Sequence of chain 1.A:
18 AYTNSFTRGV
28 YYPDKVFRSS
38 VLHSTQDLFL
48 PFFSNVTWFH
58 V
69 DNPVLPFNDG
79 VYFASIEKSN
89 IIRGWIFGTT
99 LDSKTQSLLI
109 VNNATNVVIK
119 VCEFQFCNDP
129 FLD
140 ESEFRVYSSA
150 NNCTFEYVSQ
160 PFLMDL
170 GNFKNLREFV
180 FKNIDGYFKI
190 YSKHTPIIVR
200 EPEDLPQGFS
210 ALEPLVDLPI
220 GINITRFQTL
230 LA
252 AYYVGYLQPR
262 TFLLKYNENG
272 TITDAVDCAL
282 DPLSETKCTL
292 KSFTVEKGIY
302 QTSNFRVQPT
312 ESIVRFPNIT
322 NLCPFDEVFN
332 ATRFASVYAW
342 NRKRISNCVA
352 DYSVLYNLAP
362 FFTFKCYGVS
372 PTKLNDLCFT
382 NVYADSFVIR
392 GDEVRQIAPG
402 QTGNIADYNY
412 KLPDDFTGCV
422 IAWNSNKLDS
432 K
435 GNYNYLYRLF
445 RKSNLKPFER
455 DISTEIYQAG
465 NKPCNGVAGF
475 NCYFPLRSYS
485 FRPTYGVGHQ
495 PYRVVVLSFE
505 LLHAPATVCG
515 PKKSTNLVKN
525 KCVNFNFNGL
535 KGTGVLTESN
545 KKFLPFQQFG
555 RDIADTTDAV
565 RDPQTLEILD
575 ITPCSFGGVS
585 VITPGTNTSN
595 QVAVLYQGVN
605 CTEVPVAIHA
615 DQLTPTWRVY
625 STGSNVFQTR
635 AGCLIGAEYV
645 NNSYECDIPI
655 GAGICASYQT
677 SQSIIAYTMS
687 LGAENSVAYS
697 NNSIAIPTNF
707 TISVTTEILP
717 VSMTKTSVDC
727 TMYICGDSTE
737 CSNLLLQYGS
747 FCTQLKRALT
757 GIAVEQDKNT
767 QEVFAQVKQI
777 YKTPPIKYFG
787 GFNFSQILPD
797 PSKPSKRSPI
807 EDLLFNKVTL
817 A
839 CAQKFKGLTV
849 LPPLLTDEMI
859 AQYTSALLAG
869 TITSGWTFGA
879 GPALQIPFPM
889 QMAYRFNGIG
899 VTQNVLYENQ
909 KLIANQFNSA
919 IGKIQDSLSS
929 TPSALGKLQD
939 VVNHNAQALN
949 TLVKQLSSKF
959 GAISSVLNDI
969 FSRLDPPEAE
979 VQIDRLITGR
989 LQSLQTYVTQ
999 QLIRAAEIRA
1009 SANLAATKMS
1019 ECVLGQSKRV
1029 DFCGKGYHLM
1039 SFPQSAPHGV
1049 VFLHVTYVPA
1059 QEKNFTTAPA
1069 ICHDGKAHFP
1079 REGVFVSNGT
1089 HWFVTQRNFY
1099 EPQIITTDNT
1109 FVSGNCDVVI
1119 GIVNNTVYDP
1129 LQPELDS

Binding-site contacts:
Ligand atom C3 contacts residue ASN1086 of chain 1.A at 3.8 Å.
Ligand atom O3 contacts residue HIS1089 of chain 1.A at 4.2 Å.
Ligand atom C6 contacts residue ASN1086 of chain 1.A at 4.3 Å.
Ligand atom O7 contacts residue PHE1091 of chain 1.A at 4.1 Å.
Ligand atom C1 contacts residue ASN1086 of chain 1.A at 1.4 Å.
Ligand atom C4 contacts residue ASN1086 of chain 1.A at 4.2 Å.
Ligand atom C7 contacts residue HIS1089 of chain 1.A at 3.4 Å.
Ligand atom O5 contacts residue ASN1086 of chain 1.A at 2.3 Å (h-bond).
Ligand atom C2 contacts residue ASN1086 of chain 1.A at 2.4 Å.
Ligand atom O7 contacts residue HIS1089 of chain 1.A at 2.2 Å (h-bond).
Ligand atom N2 contacts residue ASN1086 of chain 1.A at 2.9 Å (h-bond).
Ligand atom C8 contacts residue PHE1091 of chain 1.A at 4.0 Å (hydrophobic).
Ligand atom N2 contacts residue HIS1089 of chain 1.A at 4.0 Å.
Ligand atom O6 contacts residue THR1088 of chain 1.A at 3.4 Å.
Ligand atom C7 contacts residue ASN1086 of chain 1.A at 3.5 Å.
Ligand atom C5 contacts residue ASN1086 of chain 1.A at 3.6 Å.
Ligand atom C7 contacts residue PHE1091 of chain 1.A at 4.2 Å (hydrophobic).
Ligand atom O7 contacts residue ASN1086 of chain 1.A at 3.7 Å.
Ligand atom O6 contacts residue ASN1086 of chain 1.A at 4.2 Å.
Ligand atom C2 contacts residue HIS1089 of chain 1.A at 3.8 Å.

The small molecule below binds the protein below.
Small molecule (SMILES): CC(=O)N[C@@H]1[C@@H](O)[C@H](O)[C@@H](CO)O[C@H]1O